Sequence of chain 1.D:
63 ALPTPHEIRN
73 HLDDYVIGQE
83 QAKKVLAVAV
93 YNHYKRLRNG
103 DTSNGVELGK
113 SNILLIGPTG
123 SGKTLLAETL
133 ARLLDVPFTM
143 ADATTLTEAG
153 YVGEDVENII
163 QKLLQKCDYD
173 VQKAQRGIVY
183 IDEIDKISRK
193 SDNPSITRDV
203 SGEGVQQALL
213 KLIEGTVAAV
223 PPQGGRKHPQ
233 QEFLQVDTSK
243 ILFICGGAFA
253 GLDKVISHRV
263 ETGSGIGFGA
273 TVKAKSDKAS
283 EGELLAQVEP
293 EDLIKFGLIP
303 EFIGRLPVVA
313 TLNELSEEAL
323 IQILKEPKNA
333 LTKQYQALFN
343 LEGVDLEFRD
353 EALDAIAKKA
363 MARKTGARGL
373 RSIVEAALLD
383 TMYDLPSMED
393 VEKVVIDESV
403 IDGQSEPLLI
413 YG

This protein binds this small molecule.
Small molecule (SMILES): Nc1ncnc2c1ncn2[C@@H]1O[C@H](COP(=O)(O)OP(=O)(O)OP(O)(O)=S)[C@@H](O)[C@H]1O

Sequence of chain 1.C:
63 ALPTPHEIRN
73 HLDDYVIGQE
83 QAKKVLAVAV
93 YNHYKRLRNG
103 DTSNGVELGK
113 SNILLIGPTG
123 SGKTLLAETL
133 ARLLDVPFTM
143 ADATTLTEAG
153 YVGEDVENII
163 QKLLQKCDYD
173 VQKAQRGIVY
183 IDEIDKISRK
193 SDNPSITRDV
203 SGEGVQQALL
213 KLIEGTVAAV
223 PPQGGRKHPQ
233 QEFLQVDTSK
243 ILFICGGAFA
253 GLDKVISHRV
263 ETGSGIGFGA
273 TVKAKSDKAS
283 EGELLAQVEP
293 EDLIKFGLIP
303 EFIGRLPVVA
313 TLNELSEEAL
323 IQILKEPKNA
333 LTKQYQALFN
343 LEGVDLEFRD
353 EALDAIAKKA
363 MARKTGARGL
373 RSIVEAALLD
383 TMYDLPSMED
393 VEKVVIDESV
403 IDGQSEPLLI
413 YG

Binding-site contacts:
Ligand atom O3G contacts residue LYS125 of chain 1.C at 3.4 Å (salt-bridge).
Ligand atom N7 contacts residue GLY124 of chain 1.C at 3.4 Å (h-bond).
Ligand atom O3A contacts residue GLY122 of chain 1.C at 3.4 Å (h-bond).
Ligand atom N7 contacts residue GLY122 of chain 1.C at 3.3 Å (h-bond).
Ligand atom O3G contacts residue GLU303 of chain 1.D at 3.2 Å.
Ligand atom N7 contacts residue SER123 of chain 1.C at 3.5 Å.
Ligand atom N6 contacts residue VAL78 of chain 1.C at 3.6 Å.
Ligand atom O3B contacts residue LYS125 of chain 1.C at 3.2 Å (salt-bridge).
Ligand atom C2 contacts residue TYR77 of chain 1.C at 3.1 Å (hydrophobic).
Ligand atom C5' contacts residue ARG370 of chain 1.C at 3.3 Å.
Ligand atom O2A contacts residue GLY124 of chain 1.C at 2.8 Å (h-bond).
Ligand atom O2B contacts residue MG1 of chain 1.Y at 2.0 Å.
Ligand atom N6 contacts residue ILE79 of chain 1.C at 3.0 Å (h-bond).
Ligand atom PB contacts residue MG1 of chain 1.Y at 3.5 Å.
Ligand atom O3B contacts residue GLY122 of chain 1.C at 3.4 Å (h-bond).
Ligand atom N1 contacts residue ILE79 of chain 1.C at 3.3 Å (h-bond).
Ligand atom N9 contacts residue ALA369 of chain 1.C at 3.5 Å.
Ligand atom O4' contacts residue ALA369 of chain 1.C at 3.4 Å.
Ligand atom N3 contacts residue LEU127 of chain 1.C at 3.5 Å.
Ligand atom N1 contacts residue TYR77 of chain 1.C at 3.3 Å (h-bond).
Ligand atom C8 contacts residue GLY122 of chain 1.C at 3.2 Å.
Ligand atom S1G contacts residue MG1 of chain 1.Y at 2.4 Å.
Ligand atom O2B contacts residue ARG370 of chain 1.C at 3.5 Å (salt-bridge).
Ligand atom O2G contacts residue ARG307 of chain 1.D at 2.5 Å (salt-bridge).
Ligand atom PB contacts residue LYS125 of chain 1.C at 3.5 Å.
Ligand atom O2B contacts residue THR126 of chain 1.C at 2.7 Å (h-bond).
Ligand atom O3G contacts residue ALA250 of chain 1.C at 3.1 Å.
Ligand atom PB contacts residue ARG370 of chain 1.C at 3.6 Å.
Ligand atom PA contacts residue ARG370 of chain 1.C at 3.4 Å.
Ligand atom O5' contacts residue GLY122 of chain 1.C at 3.5 Å.
Ligand atom N1 contacts residue VAL78 of chain 1.C at 3.6 Å.
Ligand atom O1B contacts residue LYS125 of chain 1.C at 2.7 Å (salt-bridge).
Ligand atom PG contacts residue LYS125 of chain 1.C at 3.5 Å.
Ligand atom C8 contacts residue ALA369 of chain 1.C at 3.4 Å (hydrophobic).
Ligand atom O2A contacts residue LYS125 of chain 1.C at 3.0 Å (salt-bridge).
Ligand atom O1A contacts residue ARG370 of chain 1.C at 3.3 Å (salt-bridge).
Ligand atom O1A contacts residue THR126 of chain 1.C at 3.5 Å.
Ligand atom C1' contacts residue ALA369 of chain 1.C at 3.6 Å (hydrophobic).
Ligand atom O2A contacts residue THR126 of chain 1.C at 3.5 Å (h-bond).
Ligand atom O3A contacts residue ARG370 of chain 1.C at 2.7 Å (salt-bridge).